Binding-site contacts:
Ligand atom C17 contacts residue TYR33 of chain 1.B at 3.6 Å (hydrophobic).
Ligand atom C12 contacts residue TYR37 of chain 1.A at 3.6 Å (hydrophobic).
Ligand atom C12 contacts residue TRP92 of chain 1.A at 4.0 Å (hydrophobic).
Ligand atom C16 contacts residue TYR100 of chain 1.B at 3.8 Å (hydrophobic).
Ligand atom C7 contacts residue ASN36 of chain 1.B at 3.9 Å.
Ligand atom C7 contacts residue ILE98 of chain 1.B at 3.5 Å (hydrophobic).
Ligand atom C14 contacts residue GLY99 of chain 1.B at 3.6 Å.
Ligand atom C11 contacts residue TYR37 of chain 1.A at 3.5 Å (hydrophobic).
Ligand atom C5 contacts residue ASN36 of chain 1.B at 3.4 Å.
Ligand atom C9 contacts residue LEU90 of chain 1.A at 3.8 Å (hydrophobic).
Ligand atom C7 contacts residue GLY99 of chain 1.B at 3.8 Å.
Ligand atom C6 contacts residue GLY99 of chain 1.B at 3.3 Å.
Ligand atom C6 contacts residue ILE98 of chain 1.B at 3.8 Å (hydrophobic).
Ligand atom C14 contacts residue TRP92 of chain 1.A at 3.8 Å (hydrophobic).
Ligand atom C22 contacts residue TYR54 of chain 1.B at 3.9 Å (hydrophobic).
Ligand atom C9 contacts residue TYR37 of chain 1.A at 3.6 Å (hydrophobic).
Ligand atom C2 contacts residue TYR97 of chain 1.A at 3.5 Å (hydrophobic).
Ligand atom O2 contacts residue ASN36 of chain 1.B at 2.9 Å (h-bond).
Ligand atom O4 contacts residue TYR33 of chain 1.B at 2.8 Å (h-bond).
Ligand atom O4 contacts residue GLY32 of chain 1.B at 3.4 Å.
Ligand atom O3 contacts residue TRP92 of chain 1.A at 3.2 Å.
Ligand atom C11 contacts residue ILE38 of chain 1.B at 3.5 Å (hydrophobic).
Ligand atom C3 contacts residue TYR97 of chain 1.A at 3.8 Å (hydrophobic).
Ligand atom N1 contacts residue ASN36 of chain 1.B at 3.7 Å.
Ligand atom C13 contacts residue TRP92 of chain 1.A at 4.0 Å (hydrophobic).
Ligand atom C16 contacts residue GLY99 of chain 1.B at 4.0 Å.
Ligand atom C13 contacts residue GLY99 of chain 1.B at 3.2 Å.
Ligand atom C16 contacts residue TYR33 of chain 1.B at 3.5 Å (hydrophobic).
Ligand atom C15 contacts residue GLY99 of chain 1.B at 4.0 Å.
Ligand atom C8 contacts residue TYR37 of chain 1.A at 3.7 Å (hydrophobic).
Ligand atom O2 contacts residue ALA34 of chain 1.B at 3.3 Å.
Ligand atom O1 contacts residue ILE38 of chain 1.B at 3.6 Å.
Ligand atom C21 contacts residue TYR33 of chain 1.B at 3.6 Å (hydrophobic).
Ligand atom C11 contacts residue TRP106 of chain 1.B at 3.2 Å (hydrophobic).
Ligand atom N2 contacts residue GLY99 of chain 1.B at 3.1 Å (h-bond).
Ligand atom C1 contacts residue LEU90 of chain 1.A at 4.0 Å (hydrophobic).
Ligand atom C12 contacts residue LEU90 of chain 1.A at 3.9 Å (hydrophobic).
Ligand atom C2 contacts residue TRP92 of chain 1.A at 3.6 Å (hydrophobic).
Ligand atom C6 contacts residue ASN36 of chain 1.B at 3.7 Å.
Ligand atom C1 contacts residue TYR97 of chain 1.A at 3.9 Å (hydrophobic).

The small molecule below binds the protein below.
Small molecule (SMILES): CC12CC[C@@H]3[C@](C)(CCC[N@+]3([O-])CC(=O)Nc3ccc(NC(=O)CCCC(=O)O)cc3)[C@@H]1O2

Sequence of chain 1.A:
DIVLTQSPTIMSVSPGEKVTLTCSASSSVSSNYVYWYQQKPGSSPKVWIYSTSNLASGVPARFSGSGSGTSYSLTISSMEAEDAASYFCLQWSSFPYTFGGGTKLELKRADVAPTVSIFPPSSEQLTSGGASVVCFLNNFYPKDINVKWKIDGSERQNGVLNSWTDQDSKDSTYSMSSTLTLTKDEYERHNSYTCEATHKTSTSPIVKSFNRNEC

Sequence of chain 1.B:
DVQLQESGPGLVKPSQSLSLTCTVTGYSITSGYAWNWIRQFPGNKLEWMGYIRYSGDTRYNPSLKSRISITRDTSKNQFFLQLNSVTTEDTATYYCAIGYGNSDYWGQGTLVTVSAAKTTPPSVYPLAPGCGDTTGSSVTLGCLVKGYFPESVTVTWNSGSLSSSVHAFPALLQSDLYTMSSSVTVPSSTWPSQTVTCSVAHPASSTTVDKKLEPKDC